Binding-site contacts:
Ligand atom C1 contacts residue GLU639 of chain 1.B at 3.6 Å.
Ligand atom C6 contacts residue ASN153 of chain 1.B at 4.1 Å.
Ligand atom C3 contacts residue GLU639 of chain 1.B at 4.3 Å.
Ligand atom O1 contacts residue GLU639 of chain 1.B at 3.6 Å (salt-bridge).
Ligand atom O2 contacts residue GLN637 of chain 1.B at 3.9 Å.
Ligand atom C3 contacts residue HIS617 of chain 1.B at 4.3 Å.
Ligand atom O4 contacts residue HIS582 of chain 1.B at 3.1 Å.
Ligand atom C3 contacts residue ASP581 of chain 1.B at 4.1 Å.
Ligand atom C3 contacts residue GLN182 of chain 1.B at 4.3 Å.
Ligand atom C4 contacts residue TYR642 of chain 1.B at 4.1 Å (hydrophobic).
Ligand atom O2 contacts residue GLN182 of chain 1.B at 3.0 Å (h-bond).
Ligand atom C3 contacts residue GLU616 of chain 1.B at 3.6 Å.
Ligand atom O3 contacts residue TRP578 of chain 1.B at 3.0 Å (h-bond).
Ligand atom O4 contacts residue ASP581 of chain 1.B at 2.7 Å (salt-bridge).
Ligand atom C2 contacts residue GLU616 of chain 1.B at 3.4 Å.
Ligand atom O6 contacts residue ASN153 of chain 1.B at 3.3 Å (h-bond).
Ligand atom O4 contacts residue PHE155 of chain 1.B at 3.8 Å.
Ligand atom C6 contacts residue ASP581 of chain 1.B at 3.9 Å.
Ligand atom C6 contacts residue TYR642 of chain 1.B at 4.2 Å (hydrophobic).
Ligand atom O3 contacts residue GLU616 of chain 1.B at 2.6 Å (salt-bridge).
Ligand atom O3 contacts residue TRP576 of chain 1.B at 4.1 Å.
Ligand atom O3 contacts residue HIS617 of chain 1.B at 3.1 Å.
Ligand atom O5 contacts residue GLN152 of chain 1.B at 3.6 Å (h-bond).
Ligand atom C1 contacts residue GLN152 of chain 1.B at 4.3 Å.
Ligand atom C3 contacts residue TRP578 of chain 1.B at 4.1 Å (hydrophobic).
Ligand atom C4 contacts residue ASP581 of chain 1.B at 3.3 Å.
Ligand atom O1 contacts residue SER210 of chain 1.B at 3.3 Å (h-bond).
Ligand atom C1 contacts residue SER210 of chain 1.B at 4.2 Å.
Ligand atom O3 contacts residue GLU639 of chain 1.B at 4.1 Å.
Ligand atom O4 contacts residue TRP578 of chain 1.B at 3.7 Å.
Ligand atom O6 contacts residue GLN152 of chain 1.B at 3.8 Å.
Ligand atom C2 contacts residue GLU639 of chain 1.B at 3.4 Å.
Ligand atom C6 contacts residue HIS582 of chain 1.B at 3.9 Å.
Ligand atom O1 contacts residue GLN231 of chain 1.B at 4.1 Å.
Ligand atom O2 contacts residue GLU639 of chain 1.B at 3.5 Å (salt-bridge).
Ligand atom C5 contacts residue GLN152 of chain 1.B at 3.6 Å.
Ligand atom C2 contacts residue GLN182 of chain 1.B at 4.1 Å.
Ligand atom O2 contacts residue GLU616 of chain 1.B at 2.6 Å (salt-bridge).
Ligand atom O3 contacts residue ASP581 of chain 1.B at 3.6 Å (salt-bridge).
Ligand atom O2 contacts residue SER210 of chain 1.B at 3.9 Å.

A protein and the small-molecule ligand that binds it are described below.
Small molecule (SMILES): O=C1O[C@H](CO)[C@@H](O)[C@H](O)[C@H]1O

Sequence of chain 1.B:
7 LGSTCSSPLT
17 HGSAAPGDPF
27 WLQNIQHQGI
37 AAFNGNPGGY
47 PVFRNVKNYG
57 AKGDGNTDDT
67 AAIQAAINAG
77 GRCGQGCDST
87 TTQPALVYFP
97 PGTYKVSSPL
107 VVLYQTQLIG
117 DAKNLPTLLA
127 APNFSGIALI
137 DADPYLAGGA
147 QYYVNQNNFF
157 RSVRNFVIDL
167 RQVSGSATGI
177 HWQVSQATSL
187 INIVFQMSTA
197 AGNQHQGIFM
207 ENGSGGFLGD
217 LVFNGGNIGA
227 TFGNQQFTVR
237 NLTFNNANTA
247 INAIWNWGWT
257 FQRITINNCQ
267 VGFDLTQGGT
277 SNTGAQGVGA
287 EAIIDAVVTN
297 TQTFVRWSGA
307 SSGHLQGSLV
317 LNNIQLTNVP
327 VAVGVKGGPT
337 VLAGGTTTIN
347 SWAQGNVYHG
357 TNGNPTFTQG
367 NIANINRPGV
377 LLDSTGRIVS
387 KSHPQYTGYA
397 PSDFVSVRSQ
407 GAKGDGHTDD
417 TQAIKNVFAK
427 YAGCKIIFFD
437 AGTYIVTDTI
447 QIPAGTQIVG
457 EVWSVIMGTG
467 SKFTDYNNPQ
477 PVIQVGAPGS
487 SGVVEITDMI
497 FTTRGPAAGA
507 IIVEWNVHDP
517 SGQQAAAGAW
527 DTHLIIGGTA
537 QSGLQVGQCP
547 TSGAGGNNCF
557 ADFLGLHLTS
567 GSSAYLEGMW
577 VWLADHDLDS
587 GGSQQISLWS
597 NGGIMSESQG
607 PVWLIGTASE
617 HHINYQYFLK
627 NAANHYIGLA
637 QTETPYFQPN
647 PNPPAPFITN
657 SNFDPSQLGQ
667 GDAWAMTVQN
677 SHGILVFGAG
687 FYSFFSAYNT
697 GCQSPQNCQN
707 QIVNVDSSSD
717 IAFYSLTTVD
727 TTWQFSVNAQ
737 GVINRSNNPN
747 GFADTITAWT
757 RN